A small-molecule ligand and the protein it binds are described below.
Small molecule (SMILES): CC(=O)N[C@H]1[C@H](O[C@H]2[C@H](O)[C@@H](NC(C)=O)CO[C@@H]2CO)O[C@H](CO)[C@@H](O)[C@@H]1O

Sequence of chain 1.D:
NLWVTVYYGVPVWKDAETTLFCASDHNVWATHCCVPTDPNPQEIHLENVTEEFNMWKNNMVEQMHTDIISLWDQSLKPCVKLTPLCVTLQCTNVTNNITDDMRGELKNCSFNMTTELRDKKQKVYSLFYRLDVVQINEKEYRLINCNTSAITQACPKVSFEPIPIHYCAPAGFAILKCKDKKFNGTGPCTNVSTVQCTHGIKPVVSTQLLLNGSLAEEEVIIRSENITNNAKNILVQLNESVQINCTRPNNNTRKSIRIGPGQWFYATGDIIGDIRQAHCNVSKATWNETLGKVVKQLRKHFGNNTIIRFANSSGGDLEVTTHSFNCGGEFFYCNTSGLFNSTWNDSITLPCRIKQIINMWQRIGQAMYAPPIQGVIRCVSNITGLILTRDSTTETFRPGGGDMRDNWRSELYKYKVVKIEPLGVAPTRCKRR

Binding-site contacts:
Ligand atom O7 contacts residue ASN153 of chain 1.D at 3.4 Å (h-bond).
Ligand atom C3 contacts residue ASN153 of chain 1.D at 3.9 Å.
Ligand atom C5 contacts residue TYR170 of chain 1.D at 4.2 Å (hydrophobic).
Ligand atom C8 contacts residue TYR170 of chain 1.D at 3.8 Å (hydrophobic).
Ligand atom C8 contacts residue ASP325 of chain 1.D at 3.5 Å.
Ligand atom C7 contacts residue TYR170 of chain 1.D at 4.2 Å (hydrophobic).
Ligand atom O7 contacts residue VAL139 of chain 1.D at 4.1 Å.
Ligand atom C8 contacts residue ASN153 of chain 1.D at 4.5 Å.
Ligand atom C8 contacts residue LEU172 of chain 1.D at 3.9 Å (hydrophobic).
Ligand atom C1 contacts residue ASN153 of chain 1.D at 1.5 Å.
Ligand atom N2 contacts residue ASP325 of chain 1.D at 4.0 Å.
Ligand atom O7 contacts residue TYR170 of chain 1.D at 3.5 Å (h-bond).
Ligand atom O4 contacts residue TYR170 of chain 1.D at 4.4 Å.
Ligand atom O5 contacts residue ASN153 of chain 1.D at 2.5 Å (h-bond).
Ligand atom C7 contacts residue VAL139 of chain 1.D at 4.5 Å (hydrophobic).
Ligand atom C2 contacts residue ASN153 of chain 1.D at 2.5 Å.
Ligand atom C8 contacts residue VAL139 of chain 1.D at 3.9 Å (hydrophobic).
Ligand atom C7 contacts residue ASN153 of chain 1.D at 3.4 Å.
Ligand atom C7 contacts residue ASP325 of chain 1.D at 4.1 Å.
Ligand atom C4 contacts residue ASN153 of chain 1.D at 4.3 Å.
Ligand atom O5 contacts residue TYR170 of chain 1.D at 4.5 Å.
Ligand atom O6 contacts residue TYR170 of chain 1.D at 4.3 Å.
Ligand atom C5 contacts residue ASN153 of chain 1.D at 3.8 Å.
Ligand atom N2 contacts residue ASN153 of chain 1.D at 2.9 Å (h-bond).
Ligand atom C1 contacts residue TYR170 of chain 1.D at 4.0 Å (hydrophobic).